Binding-site contacts:
Ligand atom C4 contacts residue TRP203 of chain 30.A at 4.0 Å (hydrophobic).
Ligand atom C13 contacts residue ILE111 of chain 30.A at 4.0 Å (hydrophobic).
Ligand atom N5 contacts residue PHE137 of chain 30.A at 3.5 Å.
Ligand atom O1 contacts residue MET195 of chain 30.A at 3.2 Å.
Ligand atom C19 contacts residue VAL192 of chain 30.A at 3.4 Å (hydrophobic).
Ligand atom C7 contacts residue ASN228 of chain 30.A at 3.8 Å.
Ligand atom N1 contacts residue ASP112 of chain 30.A at 3.9 Å.
Ligand atom N6 contacts residue ILE24 of chain 30.C at 3.9 Å.
Ligand atom N2 contacts residue TRP203 of chain 30.A at 3.9 Å.
Ligand atom C13 contacts residue MET195 of chain 30.A at 3.9 Å (hydrophobic).
Ligand atom C14 contacts residue PHE135 of chain 30.A at 3.7 Å (hydrophobic).
Ligand atom O3 contacts residue ASP112 of chain 30.A at 3.6 Å.
Ligand atom C16 contacts residue PHE155 of chain 30.A at 3.9 Å (hydrophobic).
Ligand atom N6 contacts residue PHE155 of chain 30.A at 3.8 Å.
Ligand atom C16 contacts residue PHE135 of chain 30.A at 3.4 Å (hydrophobic).
Ligand atom C16 contacts residue ILE111 of chain 30.A at 3.5 Å (hydrophobic).
Ligand atom C14 contacts residue PHE155 of chain 30.A at 3.9 Å (hydrophobic).
Ligand atom C12 contacts residue MET195 of chain 30.A at 3.8 Å (hydrophobic).
Ligand atom C17 contacts residue PHE155 of chain 30.A at 3.7 Å (hydrophobic).
Ligand atom C18 contacts residue PHE155 of chain 30.A at 3.9 Å (hydrophobic).
Ligand atom N4 contacts residue TRP203 of chain 30.A at 3.6 Å (h-bond).
Ligand atom C13 contacts residue PHE135 of chain 30.A at 3.4 Å (hydrophobic).
Ligand atom C14 contacts residue MET195 of chain 30.A at 3.9 Å (hydrophobic).
Ligand atom C19 contacts residue ILE24 of chain 30.C at 3.5 Å (hydrophobic).
Ligand atom C3 contacts residue ASP112 of chain 30.A at 3.0 Å.
Ligand atom C2 contacts residue THR114 of chain 30.A at 3.6 Å.
Ligand atom C5 contacts residue TRP203 of chain 30.A at 3.8 Å (hydrophobic).
Ligand atom O2 contacts residue PHE137 of chain 30.A at 4.0 Å.
Ligand atom C17 contacts residue PHE135 of chain 30.A at 3.9 Å (hydrophobic).
Ligand atom C22 contacts residue VAL179 of chain 30.A at 3.4 Å (hydrophobic).
Ligand atom C7 contacts residue TYR201 of chain 30.A at 3.8 Å (hydrophobic).
Ligand atom C9 contacts residue ILE113 of chain 30.A at 3.7 Å (hydrophobic).
Ligand atom N1 contacts residue THR114 of chain 30.A at 4.0 Å.
Ligand atom C15 contacts residue MET195 of chain 30.A at 3.8 Å (hydrophobic).
Ligand atom O2 contacts residue PHE233 of chain 30.A at 3.0 Å.
Ligand atom C8 contacts residue TYR201 of chain 30.A at 3.3 Å (hydrophobic).
Ligand atom N5 contacts residue PHE233 of chain 30.A at 3.2 Å.
Ligand atom C2 contacts residue ASP112 of chain 30.A at 2.8 Å.
Ligand atom C15 contacts residue VAL192 of chain 30.A at 3.2 Å (hydrophobic).
Ligand atom O3 contacts residue ILE113 of chain 30.A at 3.0 Å (h-bond).

This small molecule binds to this protein.
Small molecule (SMILES): Cc1nc(-c2ccc(OCCCCCN3CCN(c4ccnc(N)c4)C3=O)cc2)no1

Sequence of chain 30.C:
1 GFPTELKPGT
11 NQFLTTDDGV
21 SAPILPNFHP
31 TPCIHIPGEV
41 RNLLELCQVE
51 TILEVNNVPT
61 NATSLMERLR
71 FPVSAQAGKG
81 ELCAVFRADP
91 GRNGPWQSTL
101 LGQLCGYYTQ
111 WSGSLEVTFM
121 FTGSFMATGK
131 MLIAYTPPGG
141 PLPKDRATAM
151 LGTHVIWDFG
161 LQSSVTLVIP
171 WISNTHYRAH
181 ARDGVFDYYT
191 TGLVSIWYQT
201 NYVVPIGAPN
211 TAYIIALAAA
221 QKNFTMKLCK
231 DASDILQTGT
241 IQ

Sequence of chain 26.C:
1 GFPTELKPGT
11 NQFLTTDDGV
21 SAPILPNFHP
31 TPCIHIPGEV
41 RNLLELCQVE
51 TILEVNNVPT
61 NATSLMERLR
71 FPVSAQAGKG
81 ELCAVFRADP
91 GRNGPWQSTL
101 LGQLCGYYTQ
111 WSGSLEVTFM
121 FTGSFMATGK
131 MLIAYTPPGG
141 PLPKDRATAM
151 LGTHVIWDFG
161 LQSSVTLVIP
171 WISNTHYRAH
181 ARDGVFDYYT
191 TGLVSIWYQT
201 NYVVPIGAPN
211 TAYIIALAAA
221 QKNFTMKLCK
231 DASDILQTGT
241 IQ

Sequence of chain 30.A:
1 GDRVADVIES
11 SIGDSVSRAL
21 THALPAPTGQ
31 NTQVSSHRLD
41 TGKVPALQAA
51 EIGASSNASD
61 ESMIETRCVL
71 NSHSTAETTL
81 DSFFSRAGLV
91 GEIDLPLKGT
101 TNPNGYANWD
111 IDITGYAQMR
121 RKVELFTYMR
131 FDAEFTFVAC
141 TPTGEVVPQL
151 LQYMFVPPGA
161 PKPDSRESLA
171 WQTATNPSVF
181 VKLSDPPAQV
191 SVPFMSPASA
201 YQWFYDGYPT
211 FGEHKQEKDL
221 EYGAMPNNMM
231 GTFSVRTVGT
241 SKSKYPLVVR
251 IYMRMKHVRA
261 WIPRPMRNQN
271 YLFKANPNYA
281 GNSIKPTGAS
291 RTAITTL